A small-molecule ligand and the protein it binds are described below.
Small molecule (SMILES): CC(C)C[C@H](NC(=O)OCC1CCC(F)(F)CC1)C(=O)N[C@@H](C[C@@H]1CCNC1=O)C(O)S(=O)(=O)O

Binding-site contacts:
Ligand atom C20 contacts residue VDJ1 of chain 1.F at 0.1 Å.
Ligand atom N17 contacts residue VDJ1 of chain 1.F at 0.1 Å (h-bond).
Ligand atom N10 contacts residue VDJ1 of chain 1.F at 0.1 Å (h-bond).
Ligand atom O28 contacts residue VDJ1 of chain 1.F at 0.1 Å (h-bond).
Ligand atom O29 contacts residue GLU173 of chain 1.B at 3.0 Å (salt-bridge).
Ligand atom C26 contacts residue VDJ1 of chain 1.F at 0.1 Å.
Ligand atom C05 contacts residue VDJ1 of chain 1.F at 0.0 Å.
Ligand atom C23 contacts residue VDJ1 of chain 1.F at 0.0 Å.
Ligand atom C13 contacts residue VDJ1 of chain 1.F at 0.0 Å.
Ligand atom N17 contacts residue HIS171 of chain 1.B at 3.0 Å (h-bond).
Ligand atom O25 contacts residue HIS170 of chain 1.B at 2.8 Å (h-bond).
Ligand atom C18 contacts residue VDJ1 of chain 1.F at 0.1 Å.
Ligand atom F03 contacts residue VDJ1 of chain 1.F at 0.0 Å.
Ligand atom C04 contacts residue VDJ1 of chain 1.F at 0.0 Å.
Ligand atom O25 contacts residue VDJ1 of chain 1.F at 0.1 Å (h-bond).
Ligand atom O08 contacts residue GLN196 of chain 1.B at 3.2 Å (h-bond).
Ligand atom F01 contacts residue VDJ1 of chain 1.F at 0.0 Å.
Ligand atom C06 contacts residue VDJ1 of chain 1.F at 0.0 Å.
Ligand atom C31 contacts residue VDJ1 of chain 1.F at 0.0 Å.
Ligand atom C09 contacts residue VDJ1 of chain 1.F at 0.0 Å.
Ligand atom C21 contacts residue VDJ1 of chain 1.F at 0.1 Å.
Ligand atom C11 contacts residue VDJ1 of chain 1.F at 0.1 Å.
Ligand atom N22 contacts residue VDJ1 of chain 1.F at 0.0 Å (h-bond).
Ligand atom C16 contacts residue VDJ1 of chain 1.F at 0.1 Å.
Ligand atom O27 contacts residue VDJ1 of chain 1.F at 1.3 Å.
Ligand atom C07 contacts residue VDJ1 of chain 1.F at 0.0 Å.
Ligand atom C18 contacts residue CYS152 of chain 1.B at 2.8 Å (hydrophobic).
Ligand atom C15 contacts residue VDJ1 of chain 1.F at 0.0 Å.
Ligand atom C24 contacts residue VDJ1 of chain 1.F at 0.1 Å.
Ligand atom C14 contacts residue VDJ1 of chain 1.F at 0.0 Å.
Ligand atom C26 contacts residue CYS152 of chain 1.B at 1.8 Å (hydrophobic).
Ligand atom O29 contacts residue VDJ1 of chain 1.F at 0.0 Å (h-bond).
Ligand atom C02 contacts residue VDJ1 of chain 1.F at 0.0 Å.
Ligand atom C19 contacts residue VDJ1 of chain 1.F at 0.1 Å.
Ligand atom O27 contacts residue CYS152 of chain 1.B at 2.7 Å (h-bond).
Ligand atom C12 contacts residue VDJ1 of chain 1.F at 0.0 Å.
Ligand atom N10 contacts residue GLN196 of chain 1.B at 2.8 Å (h-bond).
Ligand atom N17 contacts residue CYS152 of chain 1.B at 3.0 Å (h-bond).
Ligand atom C30 contacts residue VDJ1 of chain 1.F at 0.0 Å.
Ligand atom O08 contacts residue VDJ1 of chain 1.F at 0.1 Å (h-bond).

Sequence of chain 1.B:
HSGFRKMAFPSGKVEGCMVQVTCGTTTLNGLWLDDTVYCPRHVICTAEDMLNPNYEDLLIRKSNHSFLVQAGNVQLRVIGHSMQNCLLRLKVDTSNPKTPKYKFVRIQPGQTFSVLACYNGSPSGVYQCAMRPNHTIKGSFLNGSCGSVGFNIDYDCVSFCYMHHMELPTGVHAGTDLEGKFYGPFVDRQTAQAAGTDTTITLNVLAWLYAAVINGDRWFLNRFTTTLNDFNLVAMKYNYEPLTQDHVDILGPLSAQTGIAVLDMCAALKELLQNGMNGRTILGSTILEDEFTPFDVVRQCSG